The protein below binds the small molecule below.
Small molecule (SMILES): O=C(O)c1ccco1

Sequence of chain 1.B:
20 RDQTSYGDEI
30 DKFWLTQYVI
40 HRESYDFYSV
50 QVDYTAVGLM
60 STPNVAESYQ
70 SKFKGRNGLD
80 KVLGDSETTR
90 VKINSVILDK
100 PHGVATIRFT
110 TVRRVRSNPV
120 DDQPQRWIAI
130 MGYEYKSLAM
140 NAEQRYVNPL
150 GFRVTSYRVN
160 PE

Binding-site contacts:
Ligand atom C5 contacts residue TYR53 of chain 1.B at 4.1 Å (hydrophobic).
Ligand atom O8 contacts residue ASP79 of chain 1.B at 4.1 Å.
Ligand atom C2 contacts residue GLN50 of chain 1.B at 3.8 Å.
Ligand atom C5 contacts residue ASP79 of chain 1.B at 3.4 Å.
Ligand atom O8 contacts residue TYR53 of chain 1.B at 4.1 Å.
Ligand atom C4 contacts residue GLN50 of chain 1.B at 4.4 Å.
Ligand atom C3 contacts residue GLN50 of chain 1.B at 3.2 Å.
Ligand atom C4 contacts residue TYR53 of chain 1.B at 4.4 Å (hydrophobic).
Ligand atom C4 contacts residue ASP79 of chain 1.B at 3.5 Å.
Ligand atom O6 contacts residue GLN50 of chain 1.B at 4.1 Å.
Ligand atom O7 contacts residue GLN50 of chain 1.B at 3.7 Å.
Ligand atom C3 contacts residue ASP79 of chain 1.B at 4.2 Å.
Ligand atom C1 contacts residue TYR53 of chain 1.B at 4.4 Å (hydrophobic).
Ligand atom C2 contacts residue TYR53 of chain 1.B at 4.2 Å (hydrophobic).
Ligand atom C5 contacts residue PHE72 of chain 1.B at 3.5 Å (hydrophobic).
Ligand atom C1 contacts residue GLN50 of chain 1.B at 3.6 Å.
Ligand atom O8 contacts residue PHE72 of chain 1.B at 4.1 Å.
Ligand atom C4 contacts residue VAL49 of chain 1.B at 4.0 Å (hydrophobic).
Ligand atom O7 contacts residue TYR53 of chain 1.B at 3.6 Å.
Ligand atom C2 contacts residue ASP79 of chain 1.B at 4.5 Å.